Sequence of chain 1.A:
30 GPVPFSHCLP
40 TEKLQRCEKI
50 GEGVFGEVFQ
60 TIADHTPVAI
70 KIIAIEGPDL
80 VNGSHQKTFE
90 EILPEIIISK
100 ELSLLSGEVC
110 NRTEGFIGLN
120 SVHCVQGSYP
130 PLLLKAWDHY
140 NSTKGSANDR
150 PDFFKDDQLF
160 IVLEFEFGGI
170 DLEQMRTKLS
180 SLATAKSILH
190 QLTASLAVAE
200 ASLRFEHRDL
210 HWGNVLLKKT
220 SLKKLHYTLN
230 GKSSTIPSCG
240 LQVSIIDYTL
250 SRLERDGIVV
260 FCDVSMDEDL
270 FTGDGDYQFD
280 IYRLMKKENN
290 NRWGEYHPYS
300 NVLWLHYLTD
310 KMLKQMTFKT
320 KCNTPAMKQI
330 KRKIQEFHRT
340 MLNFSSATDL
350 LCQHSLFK

Binding-site contacts:
Ligand atom C17 contacts residue PHE54 of chain 1.A at 3.7 Å (hydrophobic).
Ligand atom C20 contacts residue GLU51 of chain 1.A at 3.7 Å.
Ligand atom C3 contacts residue GLY168 of chain 1.A at 3.2 Å.
Ligand atom C3 contacts residue LEU215 of chain 1.A at 3.6 Å (hydrophobic).
Ligand atom C2 contacts residue GLY168 of chain 1.A at 3.4 Å.
Ligand atom N3 contacts residue GLU165 of chain 1.A at 3.4 Å (salt-bridge).
Ligand atom C5 contacts residue GLY167 of chain 1.A at 3.8 Å.
Ligand atom O2 contacts residue LYS70 of chain 1.A at 2.7 Å (salt-bridge).
Ligand atom C5 contacts residue ILE116 of chain 1.A at 3.7 Å (hydrophobic).
Ligand atom C12 contacts residue ILE116 of chain 1.A at 3.8 Å (hydrophobic).
Ligand atom C4 contacts residue LEU215 of chain 1.A at 3.6 Å (hydrophobic).
Ligand atom C9 contacts residue LEU215 of chain 1.A at 3.9 Å (hydrophobic).
Ligand atom C11 contacts residue ILE116 of chain 1.A at 3.9 Å (hydrophobic).
Ligand atom C15 contacts residue ILE245 of chain 1.A at 3.8 Å (hydrophobic).
Ligand atom C6 contacts residue LEU215 of chain 1.A at 3.9 Å (hydrophobic).
Ligand atom C5 contacts residue LEU215 of chain 1.A at 3.8 Å (hydrophobic).
Ligand atom N3 contacts residue PHE166 of chain 1.A at 3.6 Å.
Ligand atom N2 contacts residue LEU215 of chain 1.A at 3.3 Å.
Ligand atom C5 contacts residue ALA68 of chain 1.A at 3.6 Å (hydrophobic).
Ligand atom N3 contacts residue ALA68 of chain 1.A at 3.7 Å.
Ligand atom C3 contacts residue PHE166 of chain 1.A at 3.6 Å (hydrophobic).
Ligand atom C5 contacts residue GLU165 of chain 1.A at 3.2 Å.
Ligand atom O1 contacts residue ASP170 of chain 1.A at 2.8 Å (salt-bridge).
Ligand atom C6 contacts residue ALA68 of chain 1.A at 3.8 Å (hydrophobic).
Ligand atom C11 contacts residue ILE245 of chain 1.A at 3.9 Å (hydrophobic).
Ligand atom C2 contacts residue ILE49 of chain 1.A at 3.6 Å (hydrophobic).
Ligand atom C11 contacts residue PHE164 of chain 1.A at 3.4 Å (hydrophobic).
Ligand atom C13 contacts residue PHE164 of chain 1.A at 3.6 Å (hydrophobic).
Ligand atom C12 contacts residue PHE164 of chain 1.A at 3.2 Å (hydrophobic).
Ligand atom C9 contacts residue ASP170 of chain 1.A at 3.2 Å.
Ligand atom C21 contacts residue GLU51 of chain 1.A at 3.8 Å.
Ligand atom N2 contacts residue GLY167 of chain 1.A at 3.9 Å.
Ligand atom N3 contacts residue LEU215 of chain 1.A at 3.5 Å.
Ligand atom N3 contacts residue GLY167 of chain 1.A at 2.9 Å (h-bond).
Ligand atom C22 contacts residue GLU51 of chain 1.A at 2.9 Å.
Ligand atom C20 contacts residue GLY50 of chain 1.A at 3.9 Å.
Ligand atom O1 contacts residue ILE169 of chain 1.A at 3.9 Å.
Ligand atom O2 contacts residue ASP246 of chain 1.A at 3.4 Å.
Ligand atom C1 contacts residue ILE49 of chain 1.A at 3.8 Å (hydrophobic).
Ligand atom C16 contacts residue LYS70 of chain 1.A at 3.6 Å.

The protein below binds the small molecule below.
Small molecule (SMILES): O=C1NCCN(C2CC2)/C=C/N(CCO)c2ccn3ncc(c3n2)-c2cccc1c2